Sequence of chain 53.E:
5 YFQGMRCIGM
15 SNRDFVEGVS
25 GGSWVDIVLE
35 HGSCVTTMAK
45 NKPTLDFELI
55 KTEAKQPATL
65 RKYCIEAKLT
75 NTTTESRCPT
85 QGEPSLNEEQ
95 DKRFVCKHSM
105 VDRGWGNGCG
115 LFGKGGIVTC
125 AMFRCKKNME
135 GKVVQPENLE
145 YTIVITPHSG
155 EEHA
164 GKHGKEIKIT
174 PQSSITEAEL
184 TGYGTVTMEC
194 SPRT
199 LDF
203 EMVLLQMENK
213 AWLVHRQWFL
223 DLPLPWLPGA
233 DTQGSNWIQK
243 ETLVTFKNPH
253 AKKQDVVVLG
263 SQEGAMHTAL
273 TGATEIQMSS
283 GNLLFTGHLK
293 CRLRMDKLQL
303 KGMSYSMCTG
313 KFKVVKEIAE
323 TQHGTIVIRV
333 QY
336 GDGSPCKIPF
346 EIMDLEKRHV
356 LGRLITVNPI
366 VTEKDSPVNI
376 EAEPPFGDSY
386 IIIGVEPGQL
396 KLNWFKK

Sequence of chain 53.F:
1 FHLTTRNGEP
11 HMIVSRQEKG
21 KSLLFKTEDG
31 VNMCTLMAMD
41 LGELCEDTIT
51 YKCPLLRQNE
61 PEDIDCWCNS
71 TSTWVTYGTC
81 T

The protein below binds the small molecule below.
Small molecule (SMILES): CC(=O)N[C@@H]1[C@@H](O)[C@H](O)[C@@H](CO)O[C@H]1O

Binding-site contacts:
Ligand atom C2 contacts residue ASN75 of chain 53.E at 2.6 Å.
Ligand atom C5 contacts residue ASN75 of chain 53.E at 3.2 Å.
Ligand atom O7 contacts residue ASN75 of chain 53.E at 3.2 Å (h-bond).
Ligand atom C6 contacts residue NAG1 of chain 53.Z at 3.4 Å.
Ligand atom C8 contacts residue PHE98 of chain 53.E at 3.6 Å (hydrophobic).
Ligand atom O7 contacts residue MET126 of chain 53.E at 3.1 Å.
Ligand atom C2 contacts residue NAG1 of chain 53.Z at 4.1 Å.
Ligand atom C3 contacts residue ASN75 of chain 53.E at 3.5 Å.
Ligand atom C4 contacts residue ASN75 of chain 53.E at 4.0 Å.
Ligand atom C8 contacts residue ASN75 of chain 53.E at 3.0 Å.
Ligand atom O6 contacts residue GLU46 of chain 53.F at 3.8 Å.
Ligand atom C3 contacts residue NAG1 of chain 53.Z at 3.3 Å.
Ligand atom C8 contacts residue MET126 of chain 53.E at 3.7 Å (hydrophobic).
Ligand atom O5 contacts residue ASN75 of chain 53.E at 2.1 Å (h-bond).
Ligand atom O4 contacts residue NAG1 of chain 53.Z at 1.6 Å.
Ligand atom C6 contacts residue THR48 of chain 53.F at 4.4 Å.
Ligand atom C1 contacts residue ASN75 of chain 53.E at 1.3 Å.
Ligand atom C5 contacts residue NAG1 of chain 53.Z at 3.7 Å.
Ligand atom O3 contacts residue NAG1 of chain 53.Z at 2.4 Å (h-bond).
Ligand atom C4 contacts residue NAG1 of chain 53.Z at 2.9 Å.
Ligand atom C6 contacts residue ASN75 of chain 53.E at 3.8 Å.
Ligand atom O6 contacts residue THR48 of chain 53.F at 4.0 Å.
Ligand atom C7 contacts residue MET126 of chain 53.E at 3.8 Å (hydrophobic).
Ligand atom N2 contacts residue ASN75 of chain 53.E at 3.0 Å (h-bond).
Ligand atom C6 contacts residue CYS45 of chain 53.F at 4.4 Å (hydrophobic).
Ligand atom C7 contacts residue ASN75 of chain 53.E at 2.8 Å.
Ligand atom O6 contacts residue CYS45 of chain 53.F at 3.4 Å (h-bond).
Ligand atom O5 contacts residue THR48 of chain 53.F at 4.0 Å.
Ligand atom O6 contacts residue ASN75 of chain 53.E at 3.8 Å.
Ligand atom O6 contacts residue NAG1 of chain 53.Z at 4.1 Å.